The protein below binds the small molecule below.
Small molecule (SMILES): Cc1cn(C[C@H](N)C(=O)O)c(=O)n(Cc2ccsc2C(=O)O)c1=O

Sequence of chain 1.B:
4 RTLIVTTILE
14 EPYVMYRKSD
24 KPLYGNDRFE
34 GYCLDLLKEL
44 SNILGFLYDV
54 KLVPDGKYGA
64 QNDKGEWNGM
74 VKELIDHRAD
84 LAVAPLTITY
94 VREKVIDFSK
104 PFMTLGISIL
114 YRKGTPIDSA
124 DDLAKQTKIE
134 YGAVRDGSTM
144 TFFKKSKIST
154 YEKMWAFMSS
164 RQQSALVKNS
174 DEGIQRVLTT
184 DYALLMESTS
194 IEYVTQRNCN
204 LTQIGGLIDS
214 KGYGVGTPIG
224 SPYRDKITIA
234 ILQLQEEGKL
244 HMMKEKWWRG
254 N

Binding-site contacts:
Ligand atom C19 contacts residue SER141 of chain 1.B at 4.0 Å.
Ligand atom C contacts residue THR90 of chain 1.B at 3.9 Å.
Ligand atom S20 contacts residue GLY140 of chain 1.B at 4.0 Å.
Ligand atom C6 contacts residue PRO88 of chain 1.B at 3.9 Å (hydrophobic).
Ligand atom O2 contacts residue SER141 of chain 1.B at 3.3 Å (h-bond).
Ligand atom S20 contacts residue VAL137 of chain 1.B at 3.7 Å.
Ligand atom N contacts residue PRO88 of chain 1.B at 2.9 Å (h-bond).
Ligand atom O1 contacts residue GLY140 of chain 1.B at 3.8 Å.
Ligand atom OXT contacts residue ARG95 of chain 1.B at 2.8 Å (salt-bridge).
Ligand atom O2 contacts residue THR142 of chain 1.B at 2.7 Å (h-bond).
Ligand atom C3 contacts residue PRO88 of chain 1.B at 3.7 Å (hydrophobic).
Ligand atom N4 contacts residue TYR61 of chain 1.B at 4.0 Å.
Ligand atom O2 contacts residue GLU190 of chain 1.B at 3.6 Å.
Ligand atom CA contacts residue THR90 of chain 1.B at 3.8 Å.
Ligand atom OXT contacts residue THR90 of chain 1.B at 2.8 Å (h-bond).
Ligand atom C contacts residue TYR61 of chain 1.B at 3.9 Å (hydrophobic).
Ligand atom O8 contacts residue SER141 of chain 1.B at 3.7 Å.
Ligand atom C10 contacts residue THR142 of chain 1.B at 3.2 Å.
Ligand atom C3 contacts residue TYR61 of chain 1.B at 3.5 Å (hydrophobic).
Ligand atom OXT contacts residue LEU89 of chain 1.B at 3.5 Å.
Ligand atom C6 contacts residue GLU13 of chain 1.B at 3.9 Å.
Ligand atom O7 contacts residue SER193 of chain 1.B at 3.4 Å (h-bond).
Ligand atom C17 contacts residue GLU190 of chain 1.B at 4.1 Å.
Ligand atom O1 contacts residue SER141 of chain 1.B at 3.4 Å (h-bond).
Ligand atom C17 contacts residue SER141 of chain 1.B at 3.9 Å.
Ligand atom C contacts residue ARG95 of chain 1.B at 3.6 Å.
Ligand atom OXT contacts residue PRO88 of chain 1.B at 3.7 Å.
Ligand atom O1 contacts residue THR142 of chain 1.B at 2.9 Å (h-bond).
Ligand atom C6 contacts residue TYR216 of chain 1.B at 3.7 Å (hydrophobic).
Ligand atom CB contacts residue PRO88 of chain 1.B at 4.1 Å (hydrophobic).
Ligand atom CA contacts residue PRO88 of chain 1.B at 3.9 Å (hydrophobic).
Ligand atom C2 contacts residue TYR216 of chain 1.B at 3.8 Å (hydrophobic).
Ligand atom O contacts residue ARG95 of chain 1.B at 2.8 Å (salt-bridge).
Ligand atom CB contacts residue TYR61 of chain 1.B at 3.7 Å (hydrophobic).
Ligand atom O contacts residue TYR61 of chain 1.B at 3.5 Å.
Ligand atom OXT contacts residue TYR61 of chain 1.B at 3.9 Å.
Ligand atom N contacts residue THR90 of chain 1.B at 3.0 Å (h-bond).
Ligand atom C6 contacts residue TYR16 of chain 1.B at 3.9 Å (hydrophobic).
Ligand atom C10 contacts residue SER141 of chain 1.B at 3.4 Å.
Ligand atom N contacts residue TYR216 of chain 1.B at 3.6 Å.